Binding-site contacts:
Ligand atom C6 contacts residue CYS244 of chain 1.B at 3.6 Å (hydrophobic).
Ligand atom C contacts residue HIS129 of chain 1.B at 3.6 Å.
Ligand atom OP2 contacts residue SER249 of chain 1.B at 2.6 Å (h-bond).
Ligand atom OP2 contacts residue GLY248 of chain 1.B at 3.4 Å (h-bond).
Ligand atom OP3 contacts residue GLY248 of chain 1.B at 2.9 Å (h-bond).
Ligand atom N1 contacts residue GLU364 of chain 1.B at 3.5 Å.
Ligand atom P contacts residue SER249 of chain 1.B at 3.3 Å.
Ligand atom O contacts residue GLN128 of chain 1.B at 2.8 Å (h-bond).
Ligand atom OXT contacts residue GLY125 of chain 1.B at 2.7 Å (h-bond).
Ligand atom C6 contacts residue GLU364 of chain 1.B at 3.6 Å.
Ligand atom C4A contacts residue LYS101 of chain 1.B at 3.6 Å.
Ligand atom C2 contacts residue SER390 of chain 1.B at 3.6 Å.
Ligand atom C contacts residue ALA126 of chain 1.B at 3.4 Å (hydrophobic).
Ligand atom OP1 contacts residue HIS100 of chain 1.B at 3.1 Å (h-bond).
Ligand atom O3A contacts residue ALA126 of chain 1.B at 3.6 Å.
Ligand atom O contacts residue HIS129 of chain 1.B at 2.9 Å (h-bond).
Ligand atom CA contacts residue ALA126 of chain 1.B at 3.6 Å (hydrophobic).
Ligand atom N contacts residue LYS101 of chain 1.B at 3.3 Å.
Ligand atom OXT contacts residue HIS129 of chain 1.B at 3.5 Å.
Ligand atom OP3 contacts residue SER249 of chain 1.B at 3.6 Å.
Ligand atom N1 contacts residue HIS100 of chain 1.B at 3.6 Å.
Ligand atom N1 contacts residue SER390 of chain 1.B at 2.7 Å (h-bond).
Ligand atom O3A contacts residue GLN128 of chain 1.B at 3.5 Å.
Ligand atom OP3 contacts residue GLY247 of chain 1.B at 3.3 Å (h-bond).
Ligand atom C contacts residue GLY125 of chain 1.B at 3.4 Å.
Ligand atom OXT contacts residue THR124 of chain 1.B at 2.7 Å (h-bond).
Ligand atom O contacts residue ALA126 of chain 1.B at 3.5 Å (h-bond).
Ligand atom OP4 contacts residue LYS101 of chain 1.B at 3.4 Å (salt-bridge).
Ligand atom O contacts residue THR124 of chain 1.B at 3.3 Å (h-bond).
Ligand atom OP2 contacts residue THR204 of chain 1.B at 2.6 Å (h-bond).
Ligand atom C6 contacts residue HIS100 of chain 1.B at 3.7 Å.
Ligand atom O contacts residue GLY127 of chain 1.B at 3.2 Å (h-bond).
Ligand atom OP3 contacts residue GLY246 of chain 1.B at 2.7 Å (h-bond).
Ligand atom P contacts residue GLY248 of chain 1.B at 3.6 Å.
Ligand atom OP1 contacts residue SER249 of chain 1.B at 3.0 Å (h-bond).
Ligand atom OP1 contacts residue ASN250 of chain 1.B at 2.7 Å (h-bond).
Ligand atom C6 contacts residue SER390 of chain 1.B at 3.4 Å.
Ligand atom C contacts residue THR124 of chain 1.B at 3.4 Å.
Ligand atom OP2 contacts residue LYS101 of chain 1.B at 3.2 Å (salt-bridge).
Ligand atom C4A contacts residue GLY317 of chain 1.B at 3.5 Å.

Sequence of chain 1.B:
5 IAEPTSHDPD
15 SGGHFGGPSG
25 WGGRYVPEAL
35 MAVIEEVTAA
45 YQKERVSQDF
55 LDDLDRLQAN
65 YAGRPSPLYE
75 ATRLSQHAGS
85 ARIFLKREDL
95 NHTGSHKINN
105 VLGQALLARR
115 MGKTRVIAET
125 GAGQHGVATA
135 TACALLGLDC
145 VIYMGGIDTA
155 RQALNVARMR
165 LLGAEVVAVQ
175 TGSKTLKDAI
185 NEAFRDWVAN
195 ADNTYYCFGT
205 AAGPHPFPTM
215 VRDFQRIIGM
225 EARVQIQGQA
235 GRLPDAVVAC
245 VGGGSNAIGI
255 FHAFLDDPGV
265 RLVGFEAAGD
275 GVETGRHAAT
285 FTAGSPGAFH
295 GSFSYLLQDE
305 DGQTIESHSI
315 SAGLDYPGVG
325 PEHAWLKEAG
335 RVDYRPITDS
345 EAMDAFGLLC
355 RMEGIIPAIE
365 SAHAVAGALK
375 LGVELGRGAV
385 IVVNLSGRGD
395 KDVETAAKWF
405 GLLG

A small-molecule ligand and the protein it binds are described below.
Small molecule (SMILES): C=C(NCc1c(COP(=O)(O)O)cnc(C)c1O)C(=O)O